Sequence of chain 55.A:
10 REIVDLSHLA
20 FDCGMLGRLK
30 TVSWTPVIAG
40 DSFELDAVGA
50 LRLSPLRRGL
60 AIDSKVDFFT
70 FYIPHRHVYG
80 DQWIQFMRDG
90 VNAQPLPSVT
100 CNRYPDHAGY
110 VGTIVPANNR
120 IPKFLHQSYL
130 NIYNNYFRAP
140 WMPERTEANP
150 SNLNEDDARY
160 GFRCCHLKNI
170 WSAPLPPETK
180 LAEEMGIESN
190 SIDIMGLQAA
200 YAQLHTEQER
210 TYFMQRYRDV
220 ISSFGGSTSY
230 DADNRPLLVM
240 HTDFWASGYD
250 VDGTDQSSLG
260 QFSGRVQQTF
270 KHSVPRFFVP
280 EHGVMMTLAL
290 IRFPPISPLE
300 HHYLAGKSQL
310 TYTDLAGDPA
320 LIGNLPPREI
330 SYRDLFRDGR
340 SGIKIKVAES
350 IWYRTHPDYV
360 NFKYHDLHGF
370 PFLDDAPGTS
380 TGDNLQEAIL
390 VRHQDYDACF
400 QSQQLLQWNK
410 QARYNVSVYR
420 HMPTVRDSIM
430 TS

Sequence of chain 54.C:
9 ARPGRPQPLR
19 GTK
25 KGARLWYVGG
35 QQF

The small molecule below binds the protein below.
Small molecule (SMILES): Nc1ccn([C@H]2C[C@H](O)[C@@H](COP(=O)(O)O)O2)c(=O)n1

Binding-site contacts:
Ligand atom OP2 contacts residue LYS21 of chain 54.C at 2.7 Å (salt-bridge).
Ligand atom C4' contacts residue VAL47 of chain 55.A at 4.1 Å (hydrophobic).
Ligand atom C3' contacts residue VAL47 of chain 55.A at 4.0 Å (hydrophobic).
Ligand atom C4' contacts residue ASN414 of chain 55.A at 3.0 Å.
Ligand atom OP1 contacts residue LYS21 of chain 54.C at 3.9 Å.
Ligand atom C3' contacts residue ASN414 of chain 55.A at 4.5 Å.
Ligand atom P contacts residue ARG412 of chain 55.A at 2.7 Å.
Ligand atom C5' contacts residue ARG412 of chain 55.A at 3.0 Å.
Ligand atom O3' contacts residue VAL47 of chain 55.A at 3.1 Å.
Ligand atom OP1 contacts residue ARG412 of chain 55.A at 3.8 Å.
Ligand atom OP1 contacts residue ARG18 of chain 54.C at 4.0 Å.
Ligand atom C1' contacts residue ASN414 of chain 55.A at 4.1 Å.
Ligand atom C4' contacts residue ARG412 of chain 55.A at 4.3 Å.
Ligand atom C5' contacts residue ASN414 of chain 55.A at 3.3 Å.
Ligand atom O4' contacts residue ASN414 of chain 55.A at 2.9 Å (h-bond).
Ligand atom O3' contacts residue ARG412 of chain 55.A at 4.3 Å.
Ligand atom C2' contacts residue VAL47 of chain 55.A at 4.3 Å (hydrophobic).
Ligand atom OP2 contacts residue ARG18 of chain 54.C at 3.7 Å.
Ligand atom O5' contacts residue ARG412 of chain 55.A at 3.1 Å (salt-bridge).
Ligand atom OP2 contacts residue ARG412 of chain 55.A at 1.4 Å (salt-bridge).
Ligand atom P contacts residue LYS21 of chain 54.C at 3.4 Å.